Sequence of chain 1.D:
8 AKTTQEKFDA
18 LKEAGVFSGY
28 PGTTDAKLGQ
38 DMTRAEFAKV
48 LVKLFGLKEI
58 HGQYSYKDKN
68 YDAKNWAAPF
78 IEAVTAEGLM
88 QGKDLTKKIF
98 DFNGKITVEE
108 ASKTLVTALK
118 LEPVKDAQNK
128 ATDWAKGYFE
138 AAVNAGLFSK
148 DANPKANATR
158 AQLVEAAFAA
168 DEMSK

Binding-site contacts:
Ligand atom C1 contacts residue TRP131 of chain 1.D at 3.7 Å (hydrophobic).
Ligand atom OAM contacts residue GLY89 of chain 1.D at 3.0 Å (h-bond).
Ligand atom O3 contacts residue GLN88 of chain 1.D at 3.0 Å (h-bond).
Ligand atom O1 contacts residue LYS90 of chain 1.D at 3.7 Å.
Ligand atom CAK contacts residue THR111 of chain 1.D at 3.7 Å.
Ligand atom C7 contacts residue GLY89 of chain 1.D at 3.6 Å.
Ligand atom C8 contacts residue GLN88 of chain 1.D at 3.8 Å.
Ligand atom OAN contacts residue GLN88 of chain 1.D at 2.8 Å (h-bond).
Ligand atom OAM contacts residue MET87 of chain 1.D at 3.5 Å.
Ligand atom C6 contacts residue ARG41 of chain 1.D at 3.3 Å.
Ligand atom OAN contacts residue LYS110 of chain 1.D at 3.1 Å (salt-bridge).
Ligand atom OAN contacts residue MET87 of chain 1.D at 3.4 Å.
Ligand atom C8 contacts residue GLY89 of chain 1.D at 3.3 Å.
Ligand atom N2 contacts residue GLN88 of chain 1.D at 3.7 Å.
Ligand atom O7 contacts residue GLN88 of chain 1.D at 3.6 Å.
Ligand atom OAN contacts residue GLY89 of chain 1.D at 3.4 Å (h-bond).
Ligand atom C7 contacts residue GLN88 of chain 1.D at 3.4 Å.
Ligand atom CAL contacts residue MET87 of chain 1.D at 3.8 Å (hydrophobic).
Ligand atom O6 contacts residue GLU107 of chain 1.D at 3.3 Å.
Ligand atom C4 contacts residue LYS110 of chain 1.D at 3.8 Å.
Ligand atom C6 contacts residue GLU107 of chain 1.D at 3.6 Å.
Ligand atom CAK contacts residue LYS110 of chain 1.D at 3.7 Å.
Ligand atom O5 contacts residue GLY89 of chain 1.D at 3.5 Å (h-bond).
Ligand atom CAU contacts residue LYS90 of chain 1.D at 3.7 Å.
Ligand atom CAK contacts residue GLU107 of chain 1.D at 3.6 Å.
Ligand atom O3 contacts residue LYS110 of chain 1.D at 3.1 Å.
Ligand atom OAM contacts residue ARG41 of chain 1.D at 2.8 Å (salt-bridge).
Ligand atom C4 contacts residue GLY89 of chain 1.D at 3.5 Å.
Ligand atom CAL contacts residue GLN88 of chain 1.D at 3.5 Å.
Ligand atom N2 contacts residue GLY89 of chain 1.D at 3.0 Å (h-bond).
Ligand atom C8 contacts residue LYS90 of chain 1.D at 3.7 Å.
Ligand atom C3 contacts residue LYS110 of chain 1.D at 3.8 Å.
Ligand atom O6 contacts residue ARG41 of chain 1.D at 2.9 Å (salt-bridge).
Ligand atom C8 contacts residue LEU92 of chain 1.D at 3.7 Å (hydrophobic).
Ligand atom O5 contacts residue LYS90 of chain 1.D at 3.7 Å.
Ligand atom CAL contacts residue GLY89 of chain 1.D at 3.5 Å.
Ligand atom O4 contacts residue LYS110 of chain 1.D at 2.8 Å.
Ligand atom CAB contacts residue LYS110 of chain 1.D at 3.7 Å.
Ligand atom OAM contacts residue GLN88 of chain 1.D at 3.5 Å (h-bond).
Ligand atom C3 contacts residue TRP131 of chain 1.D at 3.6 Å (hydrophobic).

This protein binds this small molecule.
Small molecule (SMILES): CO[C@@H]1O[C@@H]2CO[C@](C)(C(=O)O)O[C@H]2[C@H](O)[C@@H]1NC(C)=O